The small molecule below binds the protein below.
Small molecule (SMILES): O=P(O)(O)OC[C@@H]1CC[C@@H](O)O1

Sequence of chain 1.A:
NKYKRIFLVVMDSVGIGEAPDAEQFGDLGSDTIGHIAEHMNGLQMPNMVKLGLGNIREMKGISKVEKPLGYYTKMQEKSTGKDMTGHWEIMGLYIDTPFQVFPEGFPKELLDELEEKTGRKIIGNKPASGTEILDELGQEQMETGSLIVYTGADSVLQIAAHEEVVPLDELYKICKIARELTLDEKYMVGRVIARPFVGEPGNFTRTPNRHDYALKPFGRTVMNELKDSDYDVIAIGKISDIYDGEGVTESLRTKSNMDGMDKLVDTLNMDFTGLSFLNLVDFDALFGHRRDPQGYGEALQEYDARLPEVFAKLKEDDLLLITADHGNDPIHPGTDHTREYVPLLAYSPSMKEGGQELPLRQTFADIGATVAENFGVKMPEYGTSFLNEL

Binding-site contacts:
Ligand atom O2P contacts residue SER153 of chain 1.A at 3.2 Å.
Ligand atom O3P contacts residue ARG219 of chain 1.A at 4.3 Å.
Ligand atom O1P contacts residue ARG230 of chain 1.A at 3.4 Å (salt-bridge).
Ligand atom C3 contacts residue VAL180 of chain 1.A at 4.5 Å (hydrophobic).
Ligand atom O1P contacts residue SER153 of chain 1.A at 3.9 Å.
Ligand atom C2 contacts residue ILE217 of chain 1.A at 3.7 Å (hydrophobic).
Ligand atom C2 contacts residue VAL180 of chain 1.A at 4.4 Å (hydrophobic).
Ligand atom P contacts residue ARG230 of chain 1.A at 3.5 Å.
Ligand atom C3 contacts residue ARG219 of chain 1.A at 3.7 Å.
Ligand atom O5 contacts residue ARG219 of chain 1.A at 3.8 Å.
Ligand atom O3P contacts residue GLY154 of chain 1.A at 4.1 Å.
Ligand atom P contacts residue SER153 of chain 1.A at 4.3 Å.
Ligand atom C4 contacts residue ARG219 of chain 1.A at 4.4 Å.
Ligand atom O4 contacts residue ARG219 of chain 1.A at 4.2 Å.
Ligand atom P contacts residue ARG219 of chain 1.A at 4.2 Å.
Ligand atom C2 contacts residue GLN182 of chain 1.A at 3.8 Å.
Ligand atom C2 contacts residue ARG219 of chain 1.A at 3.4 Å.
Ligand atom C3 contacts residue GLN182 of chain 1.A at 3.3 Å.
Ligand atom O1 contacts residue VAL180 of chain 1.A at 4.3 Å.
Ligand atom O1P contacts residue GLY154 of chain 1.A at 3.2 Å (h-bond).
Ligand atom O1P contacts residue GLN182 of chain 1.A at 3.9 Å.
Ligand atom O1P contacts residue ALA152 of chain 1.A at 4.4 Å.
Ligand atom O3P contacts residue ARG230 of chain 1.A at 2.4 Å (salt-bridge).
Ligand atom O1P contacts residue ARG219 of chain 1.A at 3.7 Å.
Ligand atom O1P contacts residue TYR174 of chain 1.A at 4.1 Å.
Ligand atom P contacts residue GLY154 of chain 1.A at 3.9 Å.
Ligand atom C1 contacts residue ARG219 of chain 1.A at 4.2 Å.
Ligand atom O1 contacts residue ASP178 of chain 1.A at 4.3 Å.
Ligand atom O2P contacts residue GLY154 of chain 1.A at 3.7 Å.